Binding-site contacts:
Ligand atom N4 contacts residue GLU273 of chain 1.D at 3.1 Å (salt-bridge).
Ligand atom P4 contacts residue HIS241 of chain 1.D at 4.0 Å.
Ligand atom O2 contacts residue PHE149 of chain 1.D at 3.7 Å.
Ligand atom C2 contacts residue GLN151 of chain 1.D at 3.7 Å.
Ligand atom C6 contacts residue HIS58 of chain 1.D at 3.5 Å.
Ligand atom C2 contacts residue GLU212 of chain 1.D at 3.8 Å.
Ligand atom O4 contacts residue GLU212 of chain 1.D at 3.4 Å (salt-bridge).
Ligand atom N1 contacts residue HIS58 of chain 1.D at 3.9 Å.
Ligand atom O4 contacts residue HIS241 of chain 1.D at 2.8 Å (h-bond).
Ligand atom C6 contacts residue GLN151 of chain 1.D at 3.9 Å.
Ligand atom N4 contacts residue LEU277 of chain 1.D at 3.3 Å.
Ligand atom O2 contacts residue GLN151 of chain 1.D at 3.1 Å (h-bond).
Ligand atom P4 contacts residue FE21 of chain 1.U at 3.2 Å.
Ligand atom P4 contacts residue GLU212 of chain 1.D at 3.5 Å.
Ligand atom C5 contacts residue TRP314 of chain 1.D at 3.9 Å (hydrophobic).
Ligand atom N1 contacts residue TRP314 of chain 1.D at 3.5 Å.
Ligand atom C5 contacts residue GLU273 of chain 1.D at 3.9 Å.
Ligand atom C6 contacts residue TRP314 of chain 1.D at 3.6 Å (hydrophobic).
Ligand atom N3 contacts residue FE21 of chain 1.U at 4.0 Å.
Ligand atom O4 contacts residue HIS209 of chain 1.D at 3.3 Å (h-bond).
Ligand atom C2 contacts residue LEU76 of chain 1.D at 3.5 Å (hydrophobic).
Ligand atom O4 contacts residue ASP308 of chain 1.D at 2.8 Å (salt-bridge).
Ligand atom C5 contacts residue HIS58 of chain 1.D at 3.4 Å.
Ligand atom O2 contacts residue GLU212 of chain 1.D at 3.9 Å.
Ligand atom O4 contacts residue FE21 of chain 1.U at 2.2 Å.
Ligand atom N1 contacts residue GLN151 of chain 1.D at 2.9 Å (h-bond).
Ligand atom N4 contacts residue ASP308 of chain 1.D at 3.6 Å (salt-bridge).
Ligand atom N3 contacts residue LEU76 of chain 1.D at 3.4 Å.
Ligand atom P4 contacts residue ASP308 of chain 1.D at 3.6 Å.
Ligand atom O2 contacts residue ILE178 of chain 1.D at 3.8 Å.
Ligand atom N4 contacts residue GLU212 of chain 1.D at 2.8 Å (salt-bridge).
Ligand atom N3 contacts residue HIS209 of chain 1.D at 3.7 Å.
Ligand atom C5 contacts residue ASP308 of chain 1.D at 3.8 Å.
Ligand atom C5 contacts residue FE21 of chain 1.U at 3.4 Å.
Ligand atom P4 contacts residue GLU273 of chain 1.D at 4.0 Å.
Ligand atom N1 contacts residue PHE149 of chain 1.D at 4.0 Å.
Ligand atom N3 contacts residue GLU212 of chain 1.D at 2.8 Å (salt-bridge).
Ligand atom O2 contacts residue LEU76 of chain 1.D at 3.4 Å.
Ligand atom C2 contacts residue PHE149 of chain 1.D at 4.0 Å (hydrophobic).
Ligand atom O4 contacts residue HIS58 of chain 1.D at 3.9 Å.

This protein binds this small molecule.
Small molecule (SMILES): N[P]1(=O)C=CNC(=O)N1

Sequence of chain 1.D:
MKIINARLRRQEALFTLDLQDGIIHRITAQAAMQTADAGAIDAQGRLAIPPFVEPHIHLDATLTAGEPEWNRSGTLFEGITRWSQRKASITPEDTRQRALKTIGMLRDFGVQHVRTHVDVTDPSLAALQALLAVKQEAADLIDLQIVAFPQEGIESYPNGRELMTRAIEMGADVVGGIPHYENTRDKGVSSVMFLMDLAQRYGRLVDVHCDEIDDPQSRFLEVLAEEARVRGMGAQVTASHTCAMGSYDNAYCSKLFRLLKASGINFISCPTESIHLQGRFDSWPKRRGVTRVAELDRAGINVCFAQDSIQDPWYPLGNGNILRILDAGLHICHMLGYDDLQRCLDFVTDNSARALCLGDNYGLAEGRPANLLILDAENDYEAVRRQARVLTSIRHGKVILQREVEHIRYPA